Binding-site contacts:
Ligand atom O6 contacts residue VAL120 of chain 1.B at 3.7 Å.
Ligand atom C5 contacts residue ASN122 of chain 1.B at 3.7 Å.
Ligand atom O6 contacts residue ARG102 of chain 1.B at 3.5 Å.
Ligand atom O5 contacts residue VAL120 of chain 1.B at 3.8 Å.
Ligand atom C1 contacts residue ASN121 of chain 1.B at 4.2 Å.
Ligand atom O5 contacts residue ASN99 of chain 1.B at 4.5 Å.
Ligand atom C7 contacts residue ASN122 of chain 1.B at 4.1 Å.
Ligand atom C3 contacts residue ASN122 of chain 1.B at 3.8 Å.
Ligand atom C4 contacts residue ASN122 of chain 1.B at 4.2 Å.
Ligand atom C2 contacts residue ASN122 of chain 1.B at 2.5 Å.
Ligand atom O5 contacts residue ASN122 of chain 1.B at 2.3 Å (h-bond).
Ligand atom C8 contacts residue VAL127 of chain 1.B at 3.9 Å (hydrophobic).
Ligand atom C1 contacts residue VAL120 of chain 1.B at 4.1 Å (hydrophobic).
Ligand atom O6 contacts residue ASN121 of chain 1.B at 4.1 Å.
Ligand atom C7 contacts residue VAL127 of chain 1.B at 4.4 Å (hydrophobic).
Ligand atom N2 contacts residue VAL127 of chain 1.B at 3.8 Å.
Ligand atom O5 contacts residue ASN121 of chain 1.B at 4.0 Å.
Ligand atom C6 contacts residue ARG102 of chain 1.B at 4.3 Å.
Ligand atom C6 contacts residue VAL120 of chain 1.B at 4.3 Å (hydrophobic).
Ligand atom O6 contacts residue ASN99 of chain 1.B at 3.8 Å.
Ligand atom N2 contacts residue ASN122 of chain 1.B at 3.0 Å (h-bond).
Ligand atom C1 contacts residue ASN122 of chain 1.B at 1.4 Å.
Ligand atom C5 contacts residue VAL120 of chain 1.B at 3.8 Å (hydrophobic).

The protein below binds the small molecule below.
Small molecule (SMILES): CC(=O)N[C@@H]1[C@@H](O)[C@H](O)[C@@H](CO)O[C@H]1O

Sequence of chain 1.B:
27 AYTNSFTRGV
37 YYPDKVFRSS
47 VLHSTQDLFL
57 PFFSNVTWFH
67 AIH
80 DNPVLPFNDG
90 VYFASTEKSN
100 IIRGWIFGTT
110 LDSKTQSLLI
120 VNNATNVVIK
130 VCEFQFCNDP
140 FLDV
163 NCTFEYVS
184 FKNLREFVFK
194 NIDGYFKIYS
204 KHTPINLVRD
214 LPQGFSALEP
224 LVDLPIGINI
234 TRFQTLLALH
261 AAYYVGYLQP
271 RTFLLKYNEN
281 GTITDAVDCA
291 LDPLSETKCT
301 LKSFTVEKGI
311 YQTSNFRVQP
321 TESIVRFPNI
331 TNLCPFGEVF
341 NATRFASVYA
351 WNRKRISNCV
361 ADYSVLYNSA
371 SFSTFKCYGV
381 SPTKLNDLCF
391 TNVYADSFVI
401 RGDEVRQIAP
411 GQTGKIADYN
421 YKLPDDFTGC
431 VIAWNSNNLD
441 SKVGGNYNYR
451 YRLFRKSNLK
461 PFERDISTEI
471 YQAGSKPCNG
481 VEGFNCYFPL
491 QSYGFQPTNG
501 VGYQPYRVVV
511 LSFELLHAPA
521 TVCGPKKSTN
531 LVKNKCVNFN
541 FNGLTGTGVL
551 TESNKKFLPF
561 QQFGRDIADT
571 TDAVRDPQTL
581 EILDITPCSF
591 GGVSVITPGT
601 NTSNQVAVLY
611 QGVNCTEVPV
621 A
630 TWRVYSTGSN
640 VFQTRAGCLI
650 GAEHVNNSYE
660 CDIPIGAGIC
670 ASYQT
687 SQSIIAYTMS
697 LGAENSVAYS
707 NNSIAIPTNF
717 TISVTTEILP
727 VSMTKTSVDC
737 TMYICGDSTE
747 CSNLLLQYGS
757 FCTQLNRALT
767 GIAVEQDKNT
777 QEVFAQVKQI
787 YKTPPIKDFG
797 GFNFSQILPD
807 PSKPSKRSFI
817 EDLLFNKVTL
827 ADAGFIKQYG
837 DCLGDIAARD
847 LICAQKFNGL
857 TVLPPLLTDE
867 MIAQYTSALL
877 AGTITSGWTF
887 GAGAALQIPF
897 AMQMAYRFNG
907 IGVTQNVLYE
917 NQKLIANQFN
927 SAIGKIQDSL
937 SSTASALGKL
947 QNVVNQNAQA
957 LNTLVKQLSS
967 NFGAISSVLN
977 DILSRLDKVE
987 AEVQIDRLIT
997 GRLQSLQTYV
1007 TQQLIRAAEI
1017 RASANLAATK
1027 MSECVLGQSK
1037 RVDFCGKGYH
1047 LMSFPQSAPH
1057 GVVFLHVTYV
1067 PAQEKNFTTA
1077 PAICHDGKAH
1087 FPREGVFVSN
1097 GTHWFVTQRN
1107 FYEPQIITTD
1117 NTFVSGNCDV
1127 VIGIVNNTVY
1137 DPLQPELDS